Sequence of chain 1.L:
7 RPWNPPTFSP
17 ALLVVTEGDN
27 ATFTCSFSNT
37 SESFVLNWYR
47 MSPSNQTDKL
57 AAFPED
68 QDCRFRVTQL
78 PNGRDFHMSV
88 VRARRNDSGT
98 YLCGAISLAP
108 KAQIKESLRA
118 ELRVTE

A protein and the small-molecule ligand that binds it are described below.
Small molecule (SMILES): CC(=O)N[C@@H]1[C@@H](O)[C@H](O)[C@@H](CO)O[C@H]1O

Binding-site contacts:
Ligand atom O6 contacts residue ARG91 of chain 1.L at 3.6 Å.
Ligand atom C3 contacts residue ASN93 of chain 1.L at 3.8 Å.
Ligand atom O5 contacts residue ASN93 of chain 1.L at 2.4 Å (h-bond).
Ligand atom C4 contacts residue ASN93 of chain 1.L at 4.2 Å.
Ligand atom N2 contacts residue ASN93 of chain 1.L at 2.9 Å (h-bond).
Ligand atom C2 contacts residue ASN93 of chain 1.L at 2.5 Å.
Ligand atom O7 contacts residue ASN93 of chain 1.L at 3.7 Å.
Ligand atom C6 contacts residue ARG91 of chain 1.L at 4.1 Å.
Ligand atom C1 contacts residue ASN93 of chain 1.L at 1.4 Å.
Ligand atom C5 contacts residue ARG91 of chain 1.L at 4.1 Å.
Ligand atom C5 contacts residue ASN93 of chain 1.L at 3.7 Å.
Ligand atom C7 contacts residue ASN93 of chain 1.L at 3.5 Å.
Ligand atom O5 contacts residue ARG91 of chain 1.L at 4.4 Å.